Sequence of chain 1.A:
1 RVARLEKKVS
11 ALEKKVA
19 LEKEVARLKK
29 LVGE

The protein below binds the small molecule below.
Small molecule (SMILES): CC(=O)Nc1ccc(C(=O)O)cc1

Binding-site contacts:
Ligand atom C7 contacts residue LYS21 of chain 1.A at 1.6 Å.
Ligand atom C4 contacts residue LYS14 of chain 1.A at 4.3 Å.
Ligand atom C8 contacts residue LYS14 of chain 1.A at 4.0 Å.
Ligand atom C9 contacts residue LYS14 of chain 1.A at 4.0 Å.
Ligand atom C5 contacts residue LYS14 of chain 1.A at 4.0 Å.
Ligand atom C7 contacts residue EDO1 of chain 1.H at 3.8 Å.
Ligand atom C4 contacts residue MCR18 of chain 1.A at 3.8 Å.
Ligand atom C2 contacts residue LYS21 of chain 1.A at 3.0 Å.
Ligand atom C5 contacts residue ALA17 of chain 1.A at 4.2 Å (hydrophobic).
Ligand atom C7 contacts residue ALA17 of chain 1.A at 4.4 Å (hydrophobic).
Ligand atom C2 contacts residue EDO1 of chain 1.H at 3.5 Å.
Ligand atom O1 contacts residue LYS21 of chain 1.A at 2.4 Å (salt-bridge).
Ligand atom O4 contacts residue LYS14 of chain 1.A at 3.6 Å.
Ligand atom C1 contacts residue LYS21 of chain 1.A at 4.4 Å.
Ligand atom C3 contacts residue LYS21 of chain 1.A at 2.6 Å.
Ligand atom C7 contacts residue MCR18 of chain 1.A at 4.3 Å.
Ligand atom C4 contacts residue LYS21 of chain 1.A at 3.9 Å.
Ligand atom O1 contacts residue MCR18 of chain 1.A at 3.3 Å.
Ligand atom C4 contacts residue ALA17 of chain 1.A at 4.0 Å (hydrophobic).
Ligand atom O1 contacts residue EDO1 of chain 1.H at 4.5 Å.
Ligand atom C3 contacts residue EDO1 of chain 1.H at 4.0 Å.
Ligand atom O1 contacts residue ALA17 of chain 1.A at 4.1 Å.
Ligand atom C5 contacts residue MCR18 of chain 1.A at 4.5 Å.
Ligand atom C1 contacts residue EDO1 of chain 1.H at 3.9 Å.